Sequence of chain 41.C:
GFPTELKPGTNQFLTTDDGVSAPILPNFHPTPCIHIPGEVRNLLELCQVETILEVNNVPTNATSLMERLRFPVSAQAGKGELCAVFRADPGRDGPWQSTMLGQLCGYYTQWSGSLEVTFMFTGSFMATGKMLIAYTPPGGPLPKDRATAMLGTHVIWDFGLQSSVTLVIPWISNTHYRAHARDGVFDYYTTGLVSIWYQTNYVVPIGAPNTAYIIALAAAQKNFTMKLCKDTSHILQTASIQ

This protein binds this small molecule.
Small molecule (SMILES): CCO/N=C/c1ccc(OCC[C@@H](C)CCN2CCN(c3ccnc(N)c3)C2=O)cc1

Binding-site contacts:
Ligand atom CAE contacts residue PHE137 of chain 41.A at 3.9 Å (hydrophobic).
Ligand atom NAC contacts residue THR114 of chain 41.A at 3.1 Å (h-bond).
Ligand atom OAW contacts residue MET195 of chain 41.A at 3.5 Å.
Ligand atom CAM contacts residue PHE155 of chain 41.A at 3.8 Å (hydrophobic).
Ligand atom CAS contacts residue TYR201 of chain 41.A at 3.7 Å (hydrophobic).
Ligand atom CAF contacts residue GLN202 of chain 41.A at 3.5 Å.
Ligand atom CAR contacts residue ASN228 of chain 41.A at 3.7 Å.
Ligand atom CAR contacts residue TYR201 of chain 41.A at 3.2 Å (hydrophobic).
Ligand atom CAJ contacts residue VAL192 of chain 41.A at 3.7 Å (hydrophobic).
Ligand atom NAT contacts residue PHE155 of chain 41.A at 3.6 Å.
Ligand atom CAA contacts residue SER178 of chain 41.A at 3.5 Å.
Ligand atom CAF contacts residue ASN228 of chain 41.A at 3.8 Å.
Ligand atom CBA contacts residue ILE111 of chain 41.A at 3.7 Å (hydrophobic).
Ligand atom CAI contacts residue PHE155 of chain 41.A at 3.1 Å (hydrophobic).
Ligand atom NAC contacts residue ALA275 of chain 41.A at 3.5 Å.
Ligand atom CAB contacts residue PHE131 of chain 41.A at 3.8 Å (hydrophobic).
Ligand atom CAG contacts residue ASN228 of chain 41.A at 3.3 Å.
Ligand atom CAB contacts residue PHE135 of chain 41.A at 3.8 Å (hydrophobic).
Ligand atom OAD contacts residue ILE113 of chain 41.A at 3.1 Å (h-bond).
Ligand atom CAA contacts residue TYR153 of chain 41.A at 3.9 Å (hydrophobic).
Ligand atom CAZ contacts residue VAL192 of chain 41.A at 3.6 Å (hydrophobic).
Ligand atom NBE contacts residue TRP203 of chain 41.A at 3.8 Å.
Ligand atom CAA contacts residue VAL179 of chain 41.A at 3.1 Å (hydrophobic).
Ligand atom CAJ contacts residue PHE135 of chain 41.A at 3.1 Å (hydrophobic).
Ligand atom CAH contacts residue VAL192 of chain 41.A at 3.5 Å (hydrophobic).
Ligand atom OAD contacts residue ASP112 of chain 41.A at 3.4 Å.
Ligand atom CAH contacts residue PHE135 of chain 41.A at 3.4 Å (hydrophobic).
Ligand atom OAW contacts residue ILE111 of chain 41.A at 3.2 Å.
Ligand atom CAL contacts residue THR114 of chain 41.A at 3.8 Å.
Ligand atom CAG contacts residue GLN202 of chain 41.A at 3.5 Å.
Ligand atom CAK contacts residue PHE155 of chain 41.A at 2.9 Å (hydrophobic).
Ligand atom CAY contacts residue THR114 of chain 41.A at 3.8 Å.
Ligand atom CAS contacts residue ASN228 of chain 41.A at 3.8 Å.
Ligand atom CAA contacts residue PRO177 of chain 41.A at 3.5 Å (hydrophobic).
Ligand atom CBB contacts residue ASN228 of chain 41.A at 3.7 Å.
Ligand atom CAQ contacts residue ILE113 of chain 41.A at 3.9 Å (hydrophobic).
Ligand atom CAM contacts residue PRO177 of chain 41.A at 3.6 Å (hydrophobic).
Ligand atom CAN contacts residue PHE135 of chain 41.A at 3.4 Å (hydrophobic).
Ligand atom CAF contacts residue TRP203 of chain 41.A at 3.7 Å (hydrophobic).
Ligand atom OAV contacts residue VAL190 of chain 41.A at 3.9 Å.

Sequence of chain 42.C:
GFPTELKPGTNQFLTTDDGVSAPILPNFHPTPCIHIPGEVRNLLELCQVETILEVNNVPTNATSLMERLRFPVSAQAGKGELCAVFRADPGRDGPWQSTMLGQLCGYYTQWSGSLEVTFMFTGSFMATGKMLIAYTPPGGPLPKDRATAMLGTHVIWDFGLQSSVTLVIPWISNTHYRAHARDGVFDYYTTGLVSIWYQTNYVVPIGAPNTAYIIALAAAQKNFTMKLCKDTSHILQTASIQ

Sequence of chain 41.A:
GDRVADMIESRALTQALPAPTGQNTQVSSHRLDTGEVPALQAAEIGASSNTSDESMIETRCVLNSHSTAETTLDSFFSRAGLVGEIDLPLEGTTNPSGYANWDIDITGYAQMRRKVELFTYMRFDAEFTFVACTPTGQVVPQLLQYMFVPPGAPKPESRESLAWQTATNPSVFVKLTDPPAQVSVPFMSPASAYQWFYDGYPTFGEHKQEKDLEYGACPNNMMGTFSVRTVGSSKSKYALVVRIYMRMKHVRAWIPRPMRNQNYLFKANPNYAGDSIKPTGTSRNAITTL